A small-molecule ligand and the protein it binds are described below.
Small molecule (SMILES): NCCCCCCCCCCCC(=O)O

Sequence of chain 5.A:
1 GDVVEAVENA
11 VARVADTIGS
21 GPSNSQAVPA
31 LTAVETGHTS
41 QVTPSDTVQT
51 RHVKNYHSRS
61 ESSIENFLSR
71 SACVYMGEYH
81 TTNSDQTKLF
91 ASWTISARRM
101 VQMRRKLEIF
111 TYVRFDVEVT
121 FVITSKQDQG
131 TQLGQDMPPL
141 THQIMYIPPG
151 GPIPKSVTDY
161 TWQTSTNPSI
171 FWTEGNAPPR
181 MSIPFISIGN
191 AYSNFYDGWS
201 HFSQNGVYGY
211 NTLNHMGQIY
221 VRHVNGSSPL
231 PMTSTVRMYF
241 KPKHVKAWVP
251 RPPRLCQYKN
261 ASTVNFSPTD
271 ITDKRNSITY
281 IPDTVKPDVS

Binding-site contacts:
Ligand atom OXT contacts residue TYR210 of chain 5.A at 3.0 Å (h-bond).
Ligand atom C1 contacts residue ILE183 of chain 5.A at 4.2 Å (hydrophobic).
Ligand atom C7 contacts residue PHE240 of chain 5.A at 3.9 Å (hydrophobic).
Ligand atom O contacts residue LEU107 of chain 5.A at 4.4 Å.
Ligand atom O contacts residue VAL113 of chain 5.A at 4.0 Å.
Ligand atom C1 contacts residue VAL119 of chain 5.A at 4.2 Å (hydrophobic).
Ligand atom C9 contacts residue PHE240 of chain 5.A at 4.1 Å (hydrophobic).
Ligand atom C5 contacts residue ILE95 of chain 5.A at 3.8 Å (hydrophobic).
Ligand atom C contacts residue ASN194 of chain 5.A at 4.0 Å.
Ligand atom OXT contacts residue MET216 of chain 5.A at 4.2 Å.
Ligand atom C4 contacts residue ILE95 of chain 5.A at 4.0 Å (hydrophobic).
Ligand atom C1 contacts residue ILE219 of chain 5.A at 4.1 Å (hydrophobic).
Ligand atom C8 contacts residue TYR192 of chain 5.A at 3.6 Å (hydrophobic).
Ligand atom C6 contacts residue ILE95 of chain 5.A at 4.1 Å (hydrophobic).
Ligand atom O contacts residue TYR192 of chain 5.A at 3.9 Å.
Ligand atom C contacts residue TYR192 of chain 5.A at 4.2 Å (hydrophobic).
Ligand atom C2 contacts residue ILE183 of chain 5.A at 4.2 Å (hydrophobic).
Ligand atom O contacts residue ASN194 of chain 5.A at 3.0 Å (h-bond).
Ligand atom C7 contacts residue ILE95 of chain 5.A at 4.3 Å (hydrophobic).
Ligand atom C3 contacts residue ILE183 of chain 5.A at 3.7 Å (hydrophobic).
Ligand atom C7 contacts residue VAL117 of chain 5.A at 4.3 Å (hydrophobic).
Ligand atom C5 contacts residue PHE240 of chain 5.A at 4.1 Å (hydrophobic).
Ligand atom C7 contacts residue TYR192 of chain 5.A at 4.3 Å (hydrophobic).
Ligand atom C9 contacts residue PHE115 of chain 5.A at 4.1 Å (hydrophobic).
Ligand atom C3 contacts residue ILE95 of chain 5.A at 4.2 Å (hydrophobic).
Ligand atom C8 contacts residue MET216 of chain 5.A at 3.9 Å (hydrophobic).
Ligand atom OXT contacts residue ASN194 of chain 5.A at 4.3 Å.
Ligand atom C5 contacts residue ILE183 of chain 5.A at 4.4 Å (hydrophobic).
Ligand atom C2 contacts residue ILE95 of chain 5.A at 3.8 Å (hydrophobic).
Ligand atom CA2 contacts residue PHE115 of chain 5.A at 4.3 Å (hydrophobic).
Ligand atom N contacts residue TYR146 of chain 5.A at 4.1 Å.
Ligand atom C9 contacts residue TYR192 of chain 5.A at 4.1 Å (hydrophobic).
Ligand atom C contacts residue TYR210 of chain 5.A at 4.1 Å (hydrophobic).
Ligand atom C10 contacts residue MET216 of chain 5.A at 3.6 Å (hydrophobic).
Ligand atom C10 contacts residue TYR192 of chain 5.A at 4.3 Å (hydrophobic).
Ligand atom N contacts residue ILE219 of chain 5.A at 4.0 Å.
Ligand atom C2 contacts residue TYR146 of chain 5.A at 3.9 Å (hydrophobic).
Ligand atom N contacts residue MET181 of chain 5.A at 3.9 Å.
Ligand atom C4 contacts residue ILE183 of chain 5.A at 4.2 Å (hydrophobic).
Ligand atom C6 contacts residue TYR192 of chain 5.A at 4.4 Å (hydrophobic).